Sequence of chain 1.A:
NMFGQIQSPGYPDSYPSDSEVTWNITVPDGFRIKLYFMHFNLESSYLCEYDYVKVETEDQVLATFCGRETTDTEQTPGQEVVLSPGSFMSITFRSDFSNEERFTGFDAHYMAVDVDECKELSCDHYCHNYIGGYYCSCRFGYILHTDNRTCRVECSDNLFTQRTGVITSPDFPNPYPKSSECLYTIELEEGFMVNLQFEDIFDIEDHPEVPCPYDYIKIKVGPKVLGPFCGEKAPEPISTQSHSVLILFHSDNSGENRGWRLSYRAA

Binding-site contacts:
Ligand atom O5 contacts residue ASN159 of chain 1.A at 2.4 Å (h-bond).
Ligand atom C4 contacts residue ASN159 of chain 1.A at 3.8 Å.
Ligand atom N2 contacts residue THR157 of chain 1.A at 3.8 Å.
Ligand atom C5 contacts residue ASN159 of chain 1.A at 3.6 Å.
Ligand atom C7 contacts residue ASN159 of chain 1.A at 3.2 Å.
Ligand atom C8 contacts residue THR157 of chain 1.A at 3.9 Å.
Ligand atom C7 contacts residue THR157 of chain 1.A at 4.3 Å.
Ligand atom O3 contacts residue ASN159 of chain 1.A at 4.4 Å.
Ligand atom O7 contacts residue ASN159 of chain 1.A at 3.6 Å (h-bond).
Ligand atom C2 contacts residue ASN159 of chain 1.A at 2.0 Å.
Ligand atom C8 contacts residue ASN159 of chain 1.A at 4.4 Å.
Ligand atom C3 contacts residue ASN159 of chain 1.A at 3.4 Å.
Ligand atom N2 contacts residue ASN159 of chain 1.A at 2.5 Å (h-bond).
Ligand atom C1 contacts residue ASN159 of chain 1.A at 1.4 Å.

The protein below binds the small molecule below.
Small molecule (SMILES): CC(=O)N[C@@H]1[C@@H](O)[C@H](O)[C@@H](CO)O[C@H]1O